This protein binds this small molecule.
Small molecule (SMILES): O=S1(=O)CC[C@@H](C2CC2)c2ccc(F)cc21

Sequence of chain 1.A:
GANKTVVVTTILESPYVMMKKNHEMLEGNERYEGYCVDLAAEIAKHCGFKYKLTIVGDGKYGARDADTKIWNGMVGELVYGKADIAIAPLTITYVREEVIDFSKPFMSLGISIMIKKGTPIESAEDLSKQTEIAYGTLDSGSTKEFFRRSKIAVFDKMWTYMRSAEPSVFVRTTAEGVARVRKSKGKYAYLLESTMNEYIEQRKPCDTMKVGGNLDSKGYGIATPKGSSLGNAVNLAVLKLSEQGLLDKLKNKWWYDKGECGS

Sequence of chain 2.A:
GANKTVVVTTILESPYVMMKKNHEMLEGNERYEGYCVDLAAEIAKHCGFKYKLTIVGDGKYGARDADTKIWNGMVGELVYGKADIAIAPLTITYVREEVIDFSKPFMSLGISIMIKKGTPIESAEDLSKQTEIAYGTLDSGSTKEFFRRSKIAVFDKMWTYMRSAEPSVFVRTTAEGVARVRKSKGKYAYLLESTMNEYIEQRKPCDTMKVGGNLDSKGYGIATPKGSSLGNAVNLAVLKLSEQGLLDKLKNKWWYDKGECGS

Binding-site contacts:
Ligand atom C10 contacts residue PRO105 of chain 2.A at 3.2 Å (hydrophobic).
Ligand atom O2 contacts residue PRO105 of chain 2.A at 3.4 Å.
Ligand atom C10 contacts residue QSW1 of chain 1.K at 1.1 Å.
Ligand atom C1 contacts residue QSW1 of chain 1.K at 0.6 Å.
Ligand atom F1 contacts residue QSW1 of chain 1.K at 0.2 Å.
Ligand atom O1 contacts residue LYS218 of chain 1.A at 3.5 Å.
Ligand atom C4 contacts residue QSW1 of chain 1.K at 0.2 Å.
Ligand atom C8 contacts residue LYS218 of chain 1.A at 3.4 Å.
Ligand atom C11 contacts residue PHE106 of chain 2.A at 3.2 Å (hydrophobic).
Ligand atom C4 contacts residue LYS218 of chain 1.A at 3.6 Å.
Ligand atom F1 contacts residue LYS218 of chain 1.A at 3.5 Å.
Ligand atom C8 contacts residue QSW1 of chain 1.K at 0.2 Å.
Ligand atom C11 contacts residue QSW1 of chain 1.K at 0.5 Å.
Ligand atom C1 contacts residue PRO105 of chain 2.A at 3.3 Å (hydrophobic).
Ligand atom O1 contacts residue GLY219 of chain 1.A at 3.5 Å (h-bond).
Ligand atom C7 contacts residue LYS218 of chain 1.A at 3.2 Å.
Ligand atom O1 contacts residue QSW1 of chain 1.K at 0.5 Å (h-bond).
Ligand atom C12 contacts residue QSW1 of chain 1.K at 0.5 Å.
Ligand atom F1 contacts residue QSZ1 of chain 2.J at 3.4 Å.
Ligand atom C6 contacts residue PRO105 of chain 1.A at 3.5 Å (hydrophobic).
Ligand atom F1 contacts residue QSW1 of chain 2.K at 3.3 Å.
Ligand atom C11 contacts residue LEU247 of chain 2.A at 3.6 Å (hydrophobic).
Ligand atom C5 contacts residue QSW1 of chain 1.K at 0.0 Å.
Ligand atom C3 contacts residue QSW1 of chain 1.K at 0.8 Å.
Ligand atom C1 contacts residue SER242 of chain 2.A at 3.5 Å.
Ligand atom C2 contacts residue SER217 of chain 1.A at 3.5 Å.
Ligand atom F1 contacts residue PRO105 of chain 1.A at 3.4 Å.
Ligand atom S1 contacts residue QSW1 of chain 1.K at 0.2 Å (h-bond).
Ligand atom C6 contacts residue GLY219 of chain 1.A at 3.3 Å.
Ligand atom C2 contacts residue QSW1 of chain 1.K at 0.3 Å.
Ligand atom O2 contacts residue QSW1 of chain 1.K at 0.3 Å (h-bond).
Ligand atom C8 contacts residue QSZ1 of chain 2.J at 3.4 Å.
Ligand atom C9 contacts residue QSW1 of chain 1.K at 0.3 Å.
Ligand atom C7 contacts residue QSW1 of chain 1.K at 0.1 Å.
Ligand atom F1 contacts residue SER108 of chain 1.A at 3.5 Å.
Ligand atom C3 contacts residue PRO105 of chain 2.A at 3.0 Å (hydrophobic).
Ligand atom C6 contacts residue LYS218 of chain 1.A at 3.4 Å.
Ligand atom C7 contacts residue QSW1 of chain 2.K at 3.5 Å.
Ligand atom C8 contacts residue QSW1 of chain 2.K at 3.4 Å.
Ligand atom C6 contacts residue QSW1 of chain 1.K at 0.2 Å.